Binding-site contacts:
Ligand atom CD1 contacts residue TYR116 of chain 1.A at 3.2 Å (hydrophobic).
Ligand atom OXT contacts residue THR143 of chain 1.A at 2.8 Å (h-bond).
Ligand atom CG contacts residue TYR116 of chain 1.A at 3.5 Å (hydrophobic).
Ligand atom N contacts residue TYR7 of chain 1.A at 3.2 Å (h-bond).
Ligand atom CG1 contacts residue THR73 of chain 1.A at 2.8 Å.
Ligand atom C contacts residue GLU63 of chain 1.A at 3.5 Å.
Ligand atom C contacts residue TRP147 of chain 1.A at 3.6 Å (hydrophobic).
Ligand atom CG2 contacts residue HIS70 of chain 1.A at 3.4 Å.
Ligand atom O contacts residue LYS146 of chain 1.A at 3.1 Å (salt-bridge).
Ligand atom CG contacts residue ASP77 of chain 1.A at 3.5 Å.
Ligand atom O contacts residue TRP147 of chain 1.A at 2.8 Å (h-bond).
Ligand atom CD2 contacts residue TRP147 of chain 1.A at 3.6 Å (hydrophobic).
Ligand atom O contacts residue HIS70 of chain 1.A at 3.1 Å.
Ligand atom O contacts residue TYR7 of chain 1.A at 3.2 Å.
Ligand atom CB contacts residue ASP77 of chain 1.A at 3.6 Å.
Ligand atom CA contacts residue TYR171 of chain 1.A at 3.6 Å (hydrophobic).
Ligand atom O contacts residue ARG97 of chain 1.A at 3.5 Å (salt-bridge).
Ligand atom CB contacts residue TYR99 of chain 1.A at 3.4 Å (hydrophobic).
Ligand atom O contacts residue TRP147 of chain 1.A at 3.2 Å.
Ligand atom CG2 contacts residue HIS70 of chain 1.A at 3.5 Å.
Ligand atom CD1 contacts residue TRP167 of chain 1.A at 3.6 Å (hydrophobic).
Ligand atom CD1 contacts residue TYR99 of chain 1.A at 3.0 Å (hydrophobic).
Ligand atom CD1 contacts residue TYR7 of chain 1.A at 3.3 Å (hydrophobic).
Ligand atom CD1 contacts residue PHE9 of chain 1.A at 3.2 Å (hydrophobic).
Ligand atom O contacts residue TYR159 of chain 1.A at 2.8 Å (h-bond).
Ligand atom N contacts residue TYR171 of chain 1.A at 2.9 Å (h-bond).
Ligand atom CD1 contacts residue THR73 of chain 1.A at 3.1 Å.
Ligand atom CD1 contacts residue LEU81 of chain 1.A at 3.3 Å (hydrophobic).
Ligand atom CG1 contacts residue GLN155 of chain 1.A at 3.3 Å.
Ligand atom N contacts residue TYR99 of chain 1.A at 3.0 Å (h-bond).
Ligand atom CB contacts residue GLU63 of chain 1.A at 3.4 Å.
Ligand atom N contacts residue GLU63 of chain 1.A at 2.8 Å (salt-bridge).
Ligand atom CA contacts residue TYR7 of chain 1.A at 3.1 Å (hydrophobic).
Ligand atom O contacts residue LYS66 of chain 1.A at 3.6 Å.
Ligand atom CA contacts residue TYR159 of chain 1.A at 3.5 Å (hydrophobic).
Ligand atom C contacts residue TYR7 of chain 1.A at 3.1 Å (hydrophobic).
Ligand atom CA contacts residue GLU63 of chain 1.A at 3.3 Å.
Ligand atom CG2 contacts residue TYR171 of chain 1.A at 3.5 Å (hydrophobic).
Ligand atom N contacts residue ASP77 of chain 1.A at 3.0 Å (salt-bridge).
Ligand atom OXT contacts residue TYR84 of chain 1.A at 2.7 Å (h-bond).

The small molecule below binds the protein below.
Small molecule (SMILES): CC[C@H](C)[C@H](N)C(=O)N[C@H](C(=O)N[C@@H](CO)C(=O)N[C@@H](C)C(=O)N[C@H](C(=O)N[C@H](C(=O)NCC(=O)N[C@H](C(=O)N[C@@H](CC(C)C)C(=O)O)[C@@H](C)CC)C(C)C)C(C)C)[C@@H](C)CC

Sequence of chain 1.A:
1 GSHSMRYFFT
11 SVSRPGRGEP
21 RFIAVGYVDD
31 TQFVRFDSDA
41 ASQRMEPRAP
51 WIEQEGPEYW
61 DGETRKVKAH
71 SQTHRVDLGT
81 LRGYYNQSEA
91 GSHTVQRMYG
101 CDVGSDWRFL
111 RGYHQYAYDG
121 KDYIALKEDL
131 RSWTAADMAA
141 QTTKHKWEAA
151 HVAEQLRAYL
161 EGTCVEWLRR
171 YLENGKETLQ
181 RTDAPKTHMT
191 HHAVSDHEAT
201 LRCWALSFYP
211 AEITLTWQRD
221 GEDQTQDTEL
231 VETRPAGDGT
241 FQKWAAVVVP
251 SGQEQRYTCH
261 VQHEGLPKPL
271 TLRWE